Sequence of chain 1.A:
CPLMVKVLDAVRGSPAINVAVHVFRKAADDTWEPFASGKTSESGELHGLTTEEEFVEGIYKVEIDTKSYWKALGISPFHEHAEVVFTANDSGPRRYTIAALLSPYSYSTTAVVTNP

Binding-site contacts:
Ligand atom C15 contacts residue 0UC1 of chain 2.C at 1.5 Å.
Ligand atom C6 contacts residue 0UC1 of chain 2.C at 0.4 Å.
Ligand atom BR1 contacts residue 0UC1 of chain 2.C at 2.3 Å.
Ligand atom C18 contacts residue 0UC1 of chain 2.C at 2.9 Å.
Ligand atom N14 contacts residue ALA108 of chain 2.A at 3.2 Å.
Ligand atom C12 contacts residue 0UC1 of chain 2.C at 0.2 Å.
Ligand atom C19 contacts residue 0UC1 of chain 2.C at 2.6 Å.
Ligand atom CL9 contacts residue 0UC1 of chain 2.C at 0.6 Å.
Ligand atom CL8 contacts residue 0UC1 of chain 2.C at 0.6 Å.
Ligand atom O22 contacts residue GLU54 of chain 1.A at 2.7 Å (salt-bridge).
Ligand atom C7 contacts residue 0UC1 of chain 2.C at 0.2 Å.
Ligand atom C17 contacts residue 0UC1 of chain 2.C at 2.9 Å.
Ligand atom N14 contacts residue 0UC1 of chain 2.C at 1.1 Å (h-bond).
Ligand atom C16 contacts residue 0UC1 of chain 2.C at 1.8 Å.
Ligand atom C3 contacts residue 0UC1 of chain 2.C at 0.2 Å.
Ligand atom N13 contacts residue 0UC1 of chain 2.C at 1.3 Å.
Ligand atom C2 contacts residue 0UC1 of chain 2.C at 0.1 Å.
Ligand atom S21 contacts residue LYS15 of chain 1.A at 1.6 Å (salt-bridge).
Ligand atom O22 contacts residue LYS15 of chain 1.A at 2.6 Å (salt-bridge).
Ligand atom BR1 contacts residue LEU17 of chain 2.A at 3.3 Å.
Ligand atom CL9 contacts residue SER117 of chain 2.A at 3.0 Å.
Ligand atom C18 contacts residue LYS15 of chain 1.A at 3.5 Å.
Ligand atom O22 contacts residue 0UC1 of chain 2.C at 3.1 Å (h-bond).
Ligand atom O11 contacts residue 0UC1 of chain 2.C at 0.9 Å.
Ligand atom C20 contacts residue LYS15 of chain 1.A at 3.5 Å.
Ligand atom C5 contacts residue 0UC1 of chain 2.C at 0.5 Å.
Ligand atom S21 contacts residue 0UC1 of chain 2.C at 3.5 Å.
Ligand atom CL8 contacts residue SER117 of chain 1.A at 3.4 Å.
Ligand atom O23 contacts residue LYS15 of chain 1.A at 2.4 Å (salt-bridge).
Ligand atom C20 contacts residue 0UC1 of chain 2.C at 1.8 Å.
Ligand atom C10 contacts residue 0UC1 of chain 2.C at 0.9 Å.
Ligand atom O1 contacts residue LEU110 of chain 2.A at 3.5 Å.
Ligand atom O1 contacts residue SER117 of chain 2.A at 2.9 Å (h-bond).
Ligand atom S21 contacts residue GLU54 of chain 1.A at 3.1 Å (salt-bridge).
Ligand atom C4 contacts residue 0UC1 of chain 2.C at 0.4 Å.
Ligand atom O23 contacts residue 0UC1 of chain 2.C at 2.9 Å.
Ligand atom C19 contacts residue LYS15 of chain 1.A at 2.6 Å.
Ligand atom CL9 contacts residue THR118 of chain 2.A at 3.5 Å.
Ligand atom O1 contacts residue 0UC1 of chain 2.C at 0.4 Å (h-bond).
Ligand atom O1 contacts residue SER117 of chain 1.A at 2.7 Å (h-bond).

This small molecule binds to this protein.
Small molecule (SMILES): O=S(=O)(F)c1ccc(Br)c(-c2nnc(-c3cc(Cl)c(O)c(Cl)c3)o2)c1

Sequence of chain 2.A:
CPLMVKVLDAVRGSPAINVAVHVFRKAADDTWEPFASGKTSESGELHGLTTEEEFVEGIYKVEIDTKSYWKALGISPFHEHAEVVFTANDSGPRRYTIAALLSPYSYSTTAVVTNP